This small molecule binds to this protein.
Small molecule (SMILES): CC(=O)N[C@H]1[C@H](O[C@H]2[C@H](O)[C@@H](NC(C)=O)CO[C@@H]2CO)O[C@H](CO)[C@@H](O)[C@@H]1O

Sequence of chain 3.G:
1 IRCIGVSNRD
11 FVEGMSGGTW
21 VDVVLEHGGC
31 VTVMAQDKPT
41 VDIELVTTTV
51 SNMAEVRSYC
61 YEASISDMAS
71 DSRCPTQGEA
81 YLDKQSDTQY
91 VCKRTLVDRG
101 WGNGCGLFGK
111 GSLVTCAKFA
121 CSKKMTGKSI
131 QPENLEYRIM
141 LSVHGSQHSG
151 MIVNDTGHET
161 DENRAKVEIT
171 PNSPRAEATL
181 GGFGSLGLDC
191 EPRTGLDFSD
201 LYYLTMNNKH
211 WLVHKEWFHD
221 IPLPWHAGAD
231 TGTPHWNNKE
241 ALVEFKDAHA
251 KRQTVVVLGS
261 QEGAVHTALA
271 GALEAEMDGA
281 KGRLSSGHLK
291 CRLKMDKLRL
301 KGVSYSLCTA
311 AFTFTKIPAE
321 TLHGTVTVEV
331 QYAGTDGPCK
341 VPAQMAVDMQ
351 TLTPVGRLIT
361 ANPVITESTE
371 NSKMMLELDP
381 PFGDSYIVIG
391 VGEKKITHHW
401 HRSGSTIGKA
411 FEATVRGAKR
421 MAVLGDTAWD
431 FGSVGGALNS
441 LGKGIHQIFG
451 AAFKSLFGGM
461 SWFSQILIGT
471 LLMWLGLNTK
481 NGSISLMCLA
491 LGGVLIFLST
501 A

Binding-site contacts:
Ligand atom C7 contacts residue THR156 of chain 3.G at 3.9 Å.
Ligand atom O7 contacts residue ASN154 of chain 3.G at 2.6 Å (h-bond).
Ligand atom N2 contacts residue ASN154 of chain 3.G at 3.8 Å.
Ligand atom C2 contacts residue ASN154 of chain 3.G at 3.5 Å.
Ligand atom C8 contacts residue ASN154 of chain 3.G at 3.6 Å.
Ligand atom C6 contacts residue MET151 of chain 3.G at 4.5 Å (hydrophobic).
Ligand atom C1 contacts residue ASN154 of chain 3.G at 3.4 Å.
Ligand atom N2 contacts residue THR156 of chain 3.G at 3.6 Å (h-bond).
Ligand atom C7 contacts residue ASN154 of chain 3.G at 3.3 Å.
Ligand atom C8 contacts residue THR156 of chain 3.G at 4.0 Å.
Ligand atom C2 contacts residue THR156 of chain 3.G at 4.2 Å.
Ligand atom C1 contacts residue THR156 of chain 3.G at 3.6 Å.
Ligand atom O5 contacts residue ASN154 of chain 3.G at 4.0 Å.
Ligand atom O6 contacts residue MET151 of chain 3.G at 3.4 Å.